Binding-site contacts:
Ligand atom C23 contacts residue GLU166 of chain 1.A at 3.3 Å.
Ligand atom N1 contacts residue HIS164 of chain 1.A at 3.0 Å (h-bond).
Ligand atom O3 contacts residue GLU166 of chain 1.A at 2.8 Å (salt-bridge).
Ligand atom F1 contacts residue GLU166 of chain 1.A at 3.0 Å.
Ligand atom N2 contacts residue PHE140 of chain 1.A at 3.5 Å (h-bond).
Ligand atom O4 contacts residue ARG188 of chain 1.A at 3.7 Å.
Ligand atom C21 contacts residue GLU166 of chain 1.A at 3.7 Å.
Ligand atom C22 contacts residue GLU166 of chain 1.A at 3.6 Å.
Ligand atom C10 contacts residue GLN189 of chain 1.A at 3.3 Å.
Ligand atom C4 contacts residue LEU141 of chain 1.A at 3.8 Å (hydrophobic).
Ligand atom C14 contacts residue GLU166 of chain 1.A at 3.8 Å.
Ligand atom F3 contacts residue ARG188 of chain 1.A at 3.7 Å.
Ligand atom F2 contacts residue GLU166 of chain 1.A at 3.6 Å.
Ligand atom C4 contacts residue CYS145 of chain 1.A at 3.2 Å (hydrophobic).
Ligand atom C1 contacts residue HIS164 of chain 1.A at 3.6 Å.
Ligand atom C3 contacts residue CYS145 of chain 1.A at 1.8 Å (hydrophobic).
Ligand atom N5 contacts residue CYS145 of chain 1.A at 2.7 Å (h-bond).
Ligand atom O1 contacts residue GLU166 of chain 1.A at 3.6 Å.
Ligand atom C20 contacts residue MET49 of chain 1.A at 3.8 Å (hydrophobic).
Ligand atom N4 contacts residue GLU166 of chain 1.A at 2.9 Å (salt-bridge).
Ligand atom N5 contacts residue GLY143 of chain 1.A at 3.3 Å (h-bond).
Ligand atom C20 contacts residue HIS41 of chain 1.A at 3.6 Å.
Ligand atom C2 contacts residue CYS145 of chain 1.A at 2.6 Å (hydrophobic).
Ligand atom C8 contacts residue GLU166 of chain 1.A at 3.6 Å.
Ligand atom O3 contacts residue MET165 of chain 1.A at 3.1 Å.
Ligand atom N2 contacts residue GLU166 of chain 1.A at 3.1 Å (salt-bridge).
Ligand atom C8 contacts residue HIS163 of chain 1.A at 3.7 Å.
Ligand atom O4 contacts residue GLN189 of chain 1.A at 3.3 Å.
Ligand atom C11 contacts residue GLN189 of chain 1.A at 3.8 Å.
Ligand atom C9 contacts residue HIS164 of chain 1.A at 3.3 Å.
Ligand atom O1 contacts residue HIS172 of chain 1.A at 3.7 Å.
Ligand atom F3 contacts residue GLN192 of chain 1.A at 3.5 Å.
Ligand atom C12 contacts residue HIS41 of chain 1.A at 3.7 Å.
Ligand atom F3 contacts residue THR190 of chain 1.A at 3.2 Å.
Ligand atom N1 contacts residue CYS145 of chain 1.A at 2.8 Å (h-bond).
Ligand atom O1 contacts residue HIS163 of chain 1.A at 2.6 Å (h-bond).
Ligand atom F1 contacts residue MET165 of chain 1.A at 3.2 Å.
Ligand atom F2 contacts residue PRO168 of chain 1.A at 3.7 Å.
Ligand atom O1 contacts residue PHE140 of chain 1.A at 3.4 Å.
Ligand atom N5 contacts residue SER144 of chain 1.A at 3.8 Å.

Sequence of chain 1.B:
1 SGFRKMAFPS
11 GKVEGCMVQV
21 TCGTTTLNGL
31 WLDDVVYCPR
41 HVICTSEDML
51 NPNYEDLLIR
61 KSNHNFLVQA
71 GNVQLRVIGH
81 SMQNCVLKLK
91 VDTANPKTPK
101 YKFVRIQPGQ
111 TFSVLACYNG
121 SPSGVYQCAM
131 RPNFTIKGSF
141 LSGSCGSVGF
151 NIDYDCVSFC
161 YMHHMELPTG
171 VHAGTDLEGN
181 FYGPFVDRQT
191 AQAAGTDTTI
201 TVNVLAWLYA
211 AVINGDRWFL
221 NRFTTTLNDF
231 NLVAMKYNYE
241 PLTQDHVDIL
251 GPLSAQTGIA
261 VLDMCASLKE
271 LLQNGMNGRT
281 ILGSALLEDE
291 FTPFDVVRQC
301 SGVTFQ

Sequence of chain 1.A:
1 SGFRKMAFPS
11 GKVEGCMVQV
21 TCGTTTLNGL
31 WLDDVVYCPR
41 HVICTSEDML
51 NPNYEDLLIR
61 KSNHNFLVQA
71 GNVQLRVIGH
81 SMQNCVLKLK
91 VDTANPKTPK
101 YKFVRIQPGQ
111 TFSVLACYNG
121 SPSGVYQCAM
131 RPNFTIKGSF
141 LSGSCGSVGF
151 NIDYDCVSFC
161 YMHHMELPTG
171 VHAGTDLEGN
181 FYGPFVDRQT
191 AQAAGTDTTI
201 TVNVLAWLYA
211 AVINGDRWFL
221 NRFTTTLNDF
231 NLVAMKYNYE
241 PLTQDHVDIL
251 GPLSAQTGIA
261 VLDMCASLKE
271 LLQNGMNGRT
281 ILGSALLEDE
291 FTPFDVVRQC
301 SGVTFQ

A protein and the small-molecule ligand that binds it are described below.
Small molecule (SMILES): [H]/N=C/[C@H](C[C@@H]1CCNC1=O)NC(=O)[C@@H]1[C@@H]2[C@H](CN1C(=O)[C@@H](NC(=O)C(F)(F)F)C(C)(C)C)C2(C)C